Binding-site contacts:
Ligand atom C2 contacts residue ASN378 of chain 1.A at 2.5 Å.
Ligand atom C6 contacts residue ASN378 of chain 1.A at 4.4 Å.
Ligand atom C5 contacts residue ASN378 of chain 1.A at 3.7 Å.
Ligand atom O7 contacts residue ASN378 of chain 1.A at 3.3 Å (h-bond).
Ligand atom O7 contacts residue ASN357 of chain 1.A at 4.1 Å.
Ligand atom C7 contacts residue GLN356 of chain 1.A at 4.5 Å.
Ligand atom N2 contacts residue ASN378 of chain 1.A at 2.8 Å (h-bond).
Ligand atom C1 contacts residue ASN378 of chain 1.A at 1.4 Å.
Ligand atom O5 contacts residue ASN378 of chain 1.A at 2.4 Å (h-bond).
Ligand atom C8 contacts residue ASN378 of chain 1.A at 4.3 Å.
Ligand atom C7 contacts residue ASN357 of chain 1.A at 4.0 Å.
Ligand atom C8 contacts residue ASN357 of chain 1.A at 3.8 Å.
Ligand atom C7 contacts residue ASN378 of chain 1.A at 3.2 Å.
Ligand atom C4 contacts residue ASN378 of chain 1.A at 4.3 Å.
Ligand atom O7 contacts residue GLN356 of chain 1.A at 3.5 Å.
Ligand atom C8 contacts residue GLN356 of chain 1.A at 3.6 Å.
Ligand atom C3 contacts residue ASN378 of chain 1.A at 3.8 Å.

Sequence of chain 1.A:
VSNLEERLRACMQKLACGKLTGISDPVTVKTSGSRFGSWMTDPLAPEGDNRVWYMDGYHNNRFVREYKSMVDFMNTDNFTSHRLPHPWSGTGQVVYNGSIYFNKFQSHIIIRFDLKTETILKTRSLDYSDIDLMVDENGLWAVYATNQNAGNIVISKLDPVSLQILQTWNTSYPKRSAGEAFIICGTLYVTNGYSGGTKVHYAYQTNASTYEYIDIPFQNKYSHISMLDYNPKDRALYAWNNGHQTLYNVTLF

The protein below binds the small molecule below.
Small molecule (SMILES): CC(=O)N[C@@H]1[C@@H](O)[C@H](O)[C@@H](CO)O[C@H]1O